Sequence of chain 1.B:
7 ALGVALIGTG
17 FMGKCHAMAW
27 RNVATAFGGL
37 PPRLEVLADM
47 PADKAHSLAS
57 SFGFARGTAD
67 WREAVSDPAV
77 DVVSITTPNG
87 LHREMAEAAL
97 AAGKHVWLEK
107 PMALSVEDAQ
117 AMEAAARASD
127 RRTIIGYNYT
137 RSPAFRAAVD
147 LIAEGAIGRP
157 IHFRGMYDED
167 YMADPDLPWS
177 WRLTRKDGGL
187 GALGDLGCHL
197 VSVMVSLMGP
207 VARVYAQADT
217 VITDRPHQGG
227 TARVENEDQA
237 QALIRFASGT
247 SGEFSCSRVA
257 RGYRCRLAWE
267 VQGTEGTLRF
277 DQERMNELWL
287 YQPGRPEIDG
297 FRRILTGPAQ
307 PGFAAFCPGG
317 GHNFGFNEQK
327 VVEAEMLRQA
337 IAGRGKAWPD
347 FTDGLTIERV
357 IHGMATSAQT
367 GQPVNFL

A protein and the small-molecule ligand that binds it are described below.
Small molecule (SMILES): O=C1O[C@@H](CO)[C@H](O)[C@@H](O)[C@@H]1O

Sequence of chain 1.A:
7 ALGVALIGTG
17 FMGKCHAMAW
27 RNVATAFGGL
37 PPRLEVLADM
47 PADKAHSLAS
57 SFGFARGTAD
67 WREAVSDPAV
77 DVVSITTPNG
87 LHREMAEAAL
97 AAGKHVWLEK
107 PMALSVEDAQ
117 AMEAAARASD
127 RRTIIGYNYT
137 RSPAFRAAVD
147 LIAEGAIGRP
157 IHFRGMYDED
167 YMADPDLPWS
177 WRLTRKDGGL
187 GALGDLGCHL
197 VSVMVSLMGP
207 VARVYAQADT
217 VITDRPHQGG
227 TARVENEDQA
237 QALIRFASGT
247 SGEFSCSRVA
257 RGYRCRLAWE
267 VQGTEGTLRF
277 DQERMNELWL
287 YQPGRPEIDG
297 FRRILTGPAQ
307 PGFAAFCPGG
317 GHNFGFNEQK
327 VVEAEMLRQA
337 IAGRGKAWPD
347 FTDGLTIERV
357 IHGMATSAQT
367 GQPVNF

Binding-site contacts:
Ligand atom O1 contacts residue LYS106 of chain 1.A at 2.9 Å (salt-bridge).
Ligand atom C2 contacts residue NAI1 of chain 1.E at 3.9 Å.
Ligand atom C3 contacts residue TYR135 of chain 1.A at 4.0 Å (hydrophobic).
Ligand atom O2 contacts residue TYR135 of chain 1.A at 2.8 Å (h-bond).
Ligand atom O3 contacts residue TYR135 of chain 1.A at 3.4 Å (h-bond).
Ligand atom C3 contacts residue TYR163 of chain 1.A at 3.9 Å (hydrophobic).
Ligand atom C2 contacts residue GLU165 of chain 1.A at 4.1 Å.
Ligand atom O5 contacts residue LYS106 of chain 1.A at 4.0 Å.
Ligand atom O2 contacts residue HIS195 of chain 1.A at 3.4 Å (h-bond).
Ligand atom O3 contacts residue HIS318 of chain 1.B at 2.6 Å (h-bond).
Ligand atom O5 contacts residue NAI1 of chain 1.E at 3.8 Å.
Ligand atom C3 contacts residue GLU165 of chain 1.A at 3.5 Å.
Ligand atom O2 contacts residue TYR163 of chain 1.A at 3.3 Å (h-bond).
Ligand atom O6 contacts residue ASP191 of chain 1.A at 4.2 Å.
Ligand atom C2 contacts residue TYR163 of chain 1.A at 3.4 Å (hydrophobic).
Ligand atom O2 contacts residue NAI1 of chain 1.E at 2.8 Å (h-bond).
Ligand atom C6 contacts residue TYR167 of chain 1.A at 3.6 Å (hydrophobic).
Ligand atom O5 contacts residue ASP191 of chain 1.A at 3.7 Å.
Ligand atom C4 contacts residue LEU192 of chain 1.A at 4.1 Å (hydrophobic).
Ligand atom C2 contacts residue HIS195 of chain 1.A at 4.0 Å.
Ligand atom C1 contacts residue ASP191 of chain 1.A at 3.6 Å.
Ligand atom O3 contacts residue GLU165 of chain 1.A at 2.5 Å (salt-bridge).
Ligand atom O3 contacts residue TYR163 of chain 1.A at 3.1 Å (h-bond).
Ligand atom C1 contacts residue NAI1 of chain 1.E at 3.4 Å.
Ligand atom O4 contacts residue GLU165 of chain 1.A at 2.7 Å (salt-bridge).
Ligand atom C5 contacts residue NAI1 of chain 1.E at 3.9 Å.
Ligand atom O4 contacts residue TYR167 of chain 1.A at 4.2 Å.
Ligand atom C3 contacts residue NAI1 of chain 1.E at 4.1 Å.
Ligand atom O4 contacts residue PHE17 of chain 1.A at 4.1 Å.
Ligand atom C2 contacts residue LEU192 of chain 1.A at 4.1 Å (hydrophobic).
Ligand atom C3 contacts residue HIS318 of chain 1.B at 3.4 Å.
Ligand atom C1 contacts residue HIS195 of chain 1.A at 3.8 Å.
Ligand atom O3 contacts residue CYS261 of chain 1.A at 4.0 Å.
Ligand atom O1 contacts residue HIS195 of chain 1.A at 2.9 Å (h-bond).
Ligand atom C2 contacts residue TYR135 of chain 1.A at 3.9 Å (hydrophobic).
Ligand atom C1 contacts residue LYS106 of chain 1.A at 3.8 Å.
Ligand atom O4 contacts residue HIS318 of chain 1.B at 3.9 Å.
Ligand atom O1 contacts residue NAI1 of chain 1.E at 3.2 Å.
Ligand atom C4 contacts residue GLU165 of chain 1.A at 3.1 Å.
Ligand atom O1 contacts residue ASP191 of chain 1.A at 3.3 Å (salt-bridge).